This protein binds this small molecule.
Small molecule (SMILES): CC(=O)N[C@@H]1[C@@H](O)[C@H](O)[C@@H](CO)O[C@H]1O

Sequence of chain 1.B:
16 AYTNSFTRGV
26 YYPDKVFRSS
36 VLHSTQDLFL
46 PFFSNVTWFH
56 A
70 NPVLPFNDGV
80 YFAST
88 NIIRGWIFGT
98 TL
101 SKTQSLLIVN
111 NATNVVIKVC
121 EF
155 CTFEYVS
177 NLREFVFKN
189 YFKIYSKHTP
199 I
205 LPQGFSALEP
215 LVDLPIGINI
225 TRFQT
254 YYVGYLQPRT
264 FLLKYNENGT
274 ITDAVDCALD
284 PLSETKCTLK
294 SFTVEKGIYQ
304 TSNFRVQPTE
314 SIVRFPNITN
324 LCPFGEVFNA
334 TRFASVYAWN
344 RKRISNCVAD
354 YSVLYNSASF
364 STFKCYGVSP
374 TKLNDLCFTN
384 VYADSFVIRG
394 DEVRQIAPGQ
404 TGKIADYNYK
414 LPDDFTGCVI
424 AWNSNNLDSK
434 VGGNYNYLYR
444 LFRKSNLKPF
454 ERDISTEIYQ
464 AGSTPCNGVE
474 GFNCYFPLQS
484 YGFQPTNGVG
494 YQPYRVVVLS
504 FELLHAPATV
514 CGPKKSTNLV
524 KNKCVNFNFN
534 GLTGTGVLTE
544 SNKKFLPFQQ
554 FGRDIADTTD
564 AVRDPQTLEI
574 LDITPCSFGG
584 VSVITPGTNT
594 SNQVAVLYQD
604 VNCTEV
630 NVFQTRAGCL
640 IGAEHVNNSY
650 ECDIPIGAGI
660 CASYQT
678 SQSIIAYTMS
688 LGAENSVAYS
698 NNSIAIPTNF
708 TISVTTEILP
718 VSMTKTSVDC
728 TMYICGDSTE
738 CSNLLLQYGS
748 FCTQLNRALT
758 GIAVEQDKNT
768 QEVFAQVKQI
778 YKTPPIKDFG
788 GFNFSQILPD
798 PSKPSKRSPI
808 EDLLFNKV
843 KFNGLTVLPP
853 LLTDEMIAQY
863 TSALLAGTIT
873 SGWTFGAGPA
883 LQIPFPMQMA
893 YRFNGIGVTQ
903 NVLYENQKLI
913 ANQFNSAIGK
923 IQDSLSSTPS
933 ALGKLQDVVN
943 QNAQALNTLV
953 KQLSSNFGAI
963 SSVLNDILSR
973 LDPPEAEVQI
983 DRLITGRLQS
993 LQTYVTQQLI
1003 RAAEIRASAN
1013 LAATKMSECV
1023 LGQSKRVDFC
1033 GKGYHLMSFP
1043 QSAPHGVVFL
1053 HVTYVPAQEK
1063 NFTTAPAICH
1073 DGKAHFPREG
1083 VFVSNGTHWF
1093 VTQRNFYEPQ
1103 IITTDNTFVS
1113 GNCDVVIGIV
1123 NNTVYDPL

Binding-site contacts:
Ligand atom C7 contacts residue HIS644 of chain 1.B at 3.8 Å.
Ligand atom O5 contacts residue ASN646 of chain 1.B at 2.4 Å (h-bond).
Ligand atom C5 contacts residue ASN646 of chain 1.B at 3.7 Å.
Ligand atom C7 contacts residue VAL645 of chain 1.B at 4.1 Å (hydrophobic).
Ligand atom C4 contacts residue ASN646 of chain 1.B at 4.2 Å.
Ligand atom C1 contacts residue ASN646 of chain 1.B at 1.4 Å.
Ligand atom C8 contacts residue HIS644 of chain 1.B at 4.0 Å.
Ligand atom O7 contacts residue ASN646 of chain 1.B at 3.1 Å.
Ligand atom C3 contacts residue ASN646 of chain 1.B at 3.8 Å.
Ligand atom C7 contacts residue ASN646 of chain 1.B at 3.2 Å.
Ligand atom O7 contacts residue HIS644 of chain 1.B at 3.2 Å (h-bond).
Ligand atom O7 contacts residue VAL645 of chain 1.B at 2.9 Å (h-bond).
Ligand atom C2 contacts residue ASN646 of chain 1.B at 2.5 Å.
Ligand atom C8 contacts residue ASN646 of chain 1.B at 4.4 Å.
Ligand atom O6 contacts residue ASN646 of chain 1.B at 4.2 Å.
Ligand atom N2 contacts residue ASN646 of chain 1.B at 2.9 Å (h-bond).